Binding-site contacts:
Ligand atom OP1 contacts residue PRO132 of chain 36.C at 3.6 Å.
Ligand atom P contacts residue LYS10 of chain 36.C at 4.0 Å.
Ligand atom OP1 contacts residue LYS8 of chain 36.C at 2.6 Å (salt-bridge).
Ligand atom C4' contacts residue GLU74 of chain 36.C at 3.9 Å.
Ligand atom O5' contacts residue LYS8 of chain 36.C at 4.5 Å.
Ligand atom O4' contacts residue GLU74 of chain 36.C at 3.7 Å.
Ligand atom O3' contacts residue ASN134 of chain 36.C at 4.2 Å.
Ligand atom C2' contacts residue ASN134 of chain 36.C at 4.3 Å.
Ligand atom O2' contacts residue LEU135 of chain 36.C at 4.3 Å.
Ligand atom OP1 contacts residue LYS10 of chain 36.C at 4.3 Å.
Ligand atom O3' contacts residue LYS8 of chain 36.C at 3.8 Å.
Ligand atom C1' contacts residue GLU74 of chain 36.C at 3.8 Å.
Ligand atom OP2 contacts residue LYS10 of chain 36.C at 2.9 Å.
Ligand atom O2' contacts residue ASN134 of chain 36.C at 3.2 Å (h-bond).
Ligand atom C2' contacts residue GLU74 of chain 36.C at 4.1 Å.
Ligand atom OP2 contacts residue LYS8 of chain 36.C at 2.9 Å (salt-bridge).
Ligand atom O2' contacts residue GLU74 of chain 36.C at 3.2 Å.
Ligand atom OP1 contacts residue ASN134 of chain 36.C at 4.2 Å.
Ligand atom P contacts residue LYS8 of chain 36.C at 3.0 Å.

Sequence of chain 36.C:
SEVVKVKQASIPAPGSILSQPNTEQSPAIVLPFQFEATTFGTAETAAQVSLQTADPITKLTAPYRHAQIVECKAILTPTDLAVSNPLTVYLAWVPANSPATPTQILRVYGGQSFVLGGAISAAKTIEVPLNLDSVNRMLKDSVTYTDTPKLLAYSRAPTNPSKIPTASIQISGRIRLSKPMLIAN

This protein binds this small molecule.
Small molecule (SMILES): Nc1ccn([C@@H]2O[C@H](CO[P](=O)(O)O[C@H]3[C@@H](O)[C@H](n4ccc(N)nc4=O)O[C@@H]3CO[P](=O)(O)O[C@H]3[C@@H](O)[C@H](n4ccc(N)nc4=O)O[C@@H]3CO)[C@@H](O)[C@H]2O)c(=O)n1